Binding-site contacts:
Ligand atom N5 contacts residue HIS248 of chain 1.J at 3.9 Å.
Ligand atom O2 contacts residue LYS52 of chain 1.F at 3.1 Å (salt-bridge).
Ligand atom C11 contacts residue GLN107 of chain 1.J at 3.9 Å.
Ligand atom O2 contacts residue SER51 of chain 1.F at 3.8 Å.
Ligand atom C4 contacts residue GLY108 of chain 1.J at 3.1 Å.
Ligand atom O1B contacts residue TYR251 of chain 1.J at 2.9 Å (h-bond).
Ligand atom C10 contacts residue GLN107 of chain 1.J at 3.7 Å.
Ligand atom C10 contacts residue LEU39 of chain 1.J at 3.7 Å (hydrophobic).
Ligand atom O4 contacts residue GLN107 of chain 1.J at 3.5 Å.
Ligand atom O4 contacts residue SER51 of chain 1.F at 3.5 Å.
Ligand atom C4 contacts residue ASN250 of chain 1.J at 3.5 Å.
Ligand atom C1 contacts residue ASN250 of chain 1.J at 3.6 Å.
Ligand atom O10 contacts residue LYS52 of chain 1.F at 3.9 Å.
Ligand atom O6 contacts residue LYS52 of chain 1.F at 3.7 Å.
Ligand atom O3 contacts residue LYS52 of chain 1.F at 3.4 Å (salt-bridge).
Ligand atom C10 contacts residue ASN250 of chain 1.J at 3.9 Å.
Ligand atom C1 contacts residue TYR251 of chain 1.J at 3.9 Å (hydrophobic).
Ligand atom C4 contacts residue HIS248 of chain 1.J at 3.8 Å.
Ligand atom C11 contacts residue VAL256 of chain 1.J at 3.8 Å (hydrophobic).
Ligand atom O4 contacts residue HIS248 of chain 1.J at 3.6 Å.
Ligand atom C11 contacts residue HIS248 of chain 1.J at 3.6 Å.
Ligand atom C3 contacts residue GLY108 of chain 1.J at 3.5 Å.
Ligand atom C11 contacts residue TYR42 of chain 1.J at 3.6 Å (hydrophobic).
Ligand atom O1A contacts residue ASN250 of chain 1.J at 3.2 Å.
Ligand atom O10 contacts residue LEU39 of chain 1.J at 3.8 Å.
Ligand atom N2 contacts residue PHE50 of chain 1.F at 3.9 Å.
Ligand atom C5 contacts residue ASN250 of chain 1.J at 3.4 Å.
Ligand atom O10 contacts residue GLN107 of chain 1.J at 3.3 Å (h-bond).
Ligand atom C7 contacts residue PHE50 of chain 1.F at 3.8 Å (hydrophobic).
Ligand atom O4 contacts residue GLY108 of chain 1.J at 2.7 Å (h-bond).
Ligand atom C2 contacts residue SER51 of chain 1.F at 3.5 Å.
Ligand atom C6 contacts residue ASN250 of chain 1.J at 3.5 Å.
Ligand atom O8 contacts residue ASN250 of chain 1.J at 3.6 Å (h-bond).
Ligand atom C8 contacts residue PHE50 of chain 1.F at 3.5 Å (hydrophobic).
Ligand atom C11 contacts residue LEU39 of chain 1.J at 3.7 Å (hydrophobic).
Ligand atom N5 contacts residue ASN250 of chain 1.J at 2.8 Å (h-bond).
Ligand atom O6 contacts residue TYR251 of chain 1.J at 3.7 Å.
Ligand atom O1B contacts residue ASN250 of chain 1.J at 3.6 Å.
Ligand atom O7 contacts residue LYS52 of chain 1.F at 3.7 Å.
Ligand atom C2 contacts residue LYS52 of chain 1.F at 3.6 Å.

The small molecule below binds the protein below.
Small molecule (SMILES): CC(=O)N[C@@H]1[C@@H](O)[C@H](O[C@@H]2O[C@H](CO)[C@H](O)[C@H](O[C@]3(C(=O)O)C[C@H](O)[C@@H](NC(C)=O)[C@H]([C@H](O)[C@H](O)CO)O3)[C@H]2O)[C@@H](CO)O[C@H]1O

Sequence of chain 1.J:
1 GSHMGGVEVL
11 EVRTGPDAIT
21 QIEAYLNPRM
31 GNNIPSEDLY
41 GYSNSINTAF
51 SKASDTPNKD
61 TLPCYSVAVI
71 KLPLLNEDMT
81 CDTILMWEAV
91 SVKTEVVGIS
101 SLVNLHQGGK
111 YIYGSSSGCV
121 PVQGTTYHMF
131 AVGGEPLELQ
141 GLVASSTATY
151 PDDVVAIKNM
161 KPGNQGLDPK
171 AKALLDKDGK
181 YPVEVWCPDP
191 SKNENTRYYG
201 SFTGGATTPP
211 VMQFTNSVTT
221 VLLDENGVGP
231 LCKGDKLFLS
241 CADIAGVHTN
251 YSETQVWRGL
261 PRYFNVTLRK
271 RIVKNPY

Sequence of chain 1.F:
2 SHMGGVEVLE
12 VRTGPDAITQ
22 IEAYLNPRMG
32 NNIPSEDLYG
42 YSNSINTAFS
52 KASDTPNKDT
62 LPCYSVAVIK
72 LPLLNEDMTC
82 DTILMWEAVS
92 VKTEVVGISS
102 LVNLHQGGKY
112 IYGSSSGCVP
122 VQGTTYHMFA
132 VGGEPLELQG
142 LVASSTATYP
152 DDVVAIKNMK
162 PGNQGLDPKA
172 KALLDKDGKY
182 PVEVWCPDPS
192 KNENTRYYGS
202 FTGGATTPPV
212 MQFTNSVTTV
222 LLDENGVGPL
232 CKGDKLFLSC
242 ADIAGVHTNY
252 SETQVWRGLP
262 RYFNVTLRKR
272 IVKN